Sequence of chain 1.A:
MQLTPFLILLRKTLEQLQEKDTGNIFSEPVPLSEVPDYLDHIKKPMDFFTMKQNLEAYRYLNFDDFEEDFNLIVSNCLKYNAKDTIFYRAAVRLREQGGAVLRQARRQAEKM

This protein binds this small molecule.
Small molecule (SMILES): O=c1[nH]ccc2ccccc12

Binding-site contacts:
Ligand atom CAC contacts residue PHE90 of chain 1.A at 4.4 Å (hydrophobic).
Ligand atom OAA contacts residue ASN84 of chain 1.A at 4.0 Å.
Ligand atom NAH contacts residue VAL33 of chain 1.A at 3.7 Å.
Ligand atom CAD contacts residue VAL33 of chain 1.A at 3.9 Å (hydrophobic).
Ligand atom CAC contacts residue ASN84 of chain 1.A at 3.5 Å.
Ligand atom CAD contacts residue CYS80 of chain 1.A at 4.2 Å (hydrophobic).
Ligand atom CAD contacts residue PHE29 of chain 1.A at 3.5 Å (hydrophobic).
Ligand atom CAK contacts residue VAL33 of chain 1.A at 3.6 Å (hydrophobic).
Ligand atom CAJ contacts residue VAL33 of chain 1.A at 3.9 Å (hydrophobic).
Ligand atom CAK contacts residue CYS80 of chain 1.A at 4.4 Å (hydrophobic).
Ligand atom CAF contacts residue TYR41 of chain 1.A at 3.6 Å (hydrophobic).
Ligand atom CAC contacts residue TYR41 of chain 1.A at 4.4 Å (hydrophobic).
Ligand atom CAI contacts residue ASN84 of chain 1.A at 4.0 Å.
Ligand atom CAI contacts residue TYR41 of chain 1.A at 3.5 Å (hydrophobic).
Ligand atom CAJ contacts residue PHE90 of chain 1.A at 4.4 Å (hydrophobic).
Ligand atom OAA contacts residue CYS80 of chain 1.A at 3.2 Å.
Ligand atom CAK contacts residue TYR41 of chain 1.A at 4.2 Å (hydrophobic).
Ligand atom CAJ contacts residue ASN84 of chain 1.A at 4.3 Å.
Ligand atom NAH contacts residue PHE29 of chain 1.A at 3.8 Å.
Ligand atom OAA contacts residue TYR83 of chain 1.A at 4.2 Å.
Ligand atom NAH contacts residue TYR41 of chain 1.A at 4.1 Å.
Ligand atom CAF contacts residue VAL33 of chain 1.A at 4.2 Å (hydrophobic).
Ligand atom OAA contacts residue ASN79 of chain 1.A at 3.7 Å.
Ligand atom CAE contacts residue PHE90 of chain 1.A at 3.5 Å (hydrophobic).
Ligand atom CAK contacts residue ASN84 of chain 1.A at 3.6 Å.
Ligand atom CAG contacts residue VAL33 of chain 1.A at 4.0 Å (hydrophobic).
Ligand atom CAD contacts residue ILE28 of chain 1.A at 3.7 Å (hydrophobic).
Ligand atom CAI contacts residue VAL33 of chain 1.A at 3.6 Å (hydrophobic).
Ligand atom OAA contacts residue VAL33 of chain 1.A at 4.1 Å.
Ligand atom NAH contacts residue CYS80 of chain 1.A at 3.7 Å.
Ligand atom CAC contacts residue TYR83 of chain 1.A at 3.4 Å (hydrophobic).
Ligand atom CAI contacts residue CYS80 of chain 1.A at 3.9 Å (hydrophobic).
Ligand atom CAB contacts residue ASN84 of chain 1.A at 4.0 Å.
Ligand atom CAB contacts residue VAL38 of chain 1.A at 4.5 Å (hydrophobic).
Ligand atom CAG contacts residue ILE28 of chain 1.A at 3.8 Å (hydrophobic).
Ligand atom CAB contacts residue PHE90 of chain 1.A at 3.6 Å (hydrophobic).
Ligand atom CAF contacts residue ASN84 of chain 1.A at 3.3 Å.
Ligand atom OAA contacts residue TYR41 of chain 1.A at 2.7 Å (h-bond).
Ligand atom CAF contacts residue TYR83 of chain 1.A at 3.5 Å (hydrophobic).